Binding-site contacts:
Ligand atom N2 contacts residue ASN600 of chain 1.D at 3.1 Å (h-bond).
Ligand atom C2 contacts residue ASN600 of chain 1.D at 3.6 Å.
Ligand atom O7 contacts residue ASN600 of chain 1.D at 3.5 Å (h-bond).
Ligand atom C7 contacts residue ASN600 of chain 1.D at 3.1 Å.
Ligand atom C8 contacts residue ASN600 of chain 1.D at 3.6 Å.
Ligand atom C1 contacts residue ASN600 of chain 1.D at 3.3 Å.
Ligand atom O5 contacts residue ASN600 of chain 1.D at 4.2 Å.

Sequence of chain 1.D:
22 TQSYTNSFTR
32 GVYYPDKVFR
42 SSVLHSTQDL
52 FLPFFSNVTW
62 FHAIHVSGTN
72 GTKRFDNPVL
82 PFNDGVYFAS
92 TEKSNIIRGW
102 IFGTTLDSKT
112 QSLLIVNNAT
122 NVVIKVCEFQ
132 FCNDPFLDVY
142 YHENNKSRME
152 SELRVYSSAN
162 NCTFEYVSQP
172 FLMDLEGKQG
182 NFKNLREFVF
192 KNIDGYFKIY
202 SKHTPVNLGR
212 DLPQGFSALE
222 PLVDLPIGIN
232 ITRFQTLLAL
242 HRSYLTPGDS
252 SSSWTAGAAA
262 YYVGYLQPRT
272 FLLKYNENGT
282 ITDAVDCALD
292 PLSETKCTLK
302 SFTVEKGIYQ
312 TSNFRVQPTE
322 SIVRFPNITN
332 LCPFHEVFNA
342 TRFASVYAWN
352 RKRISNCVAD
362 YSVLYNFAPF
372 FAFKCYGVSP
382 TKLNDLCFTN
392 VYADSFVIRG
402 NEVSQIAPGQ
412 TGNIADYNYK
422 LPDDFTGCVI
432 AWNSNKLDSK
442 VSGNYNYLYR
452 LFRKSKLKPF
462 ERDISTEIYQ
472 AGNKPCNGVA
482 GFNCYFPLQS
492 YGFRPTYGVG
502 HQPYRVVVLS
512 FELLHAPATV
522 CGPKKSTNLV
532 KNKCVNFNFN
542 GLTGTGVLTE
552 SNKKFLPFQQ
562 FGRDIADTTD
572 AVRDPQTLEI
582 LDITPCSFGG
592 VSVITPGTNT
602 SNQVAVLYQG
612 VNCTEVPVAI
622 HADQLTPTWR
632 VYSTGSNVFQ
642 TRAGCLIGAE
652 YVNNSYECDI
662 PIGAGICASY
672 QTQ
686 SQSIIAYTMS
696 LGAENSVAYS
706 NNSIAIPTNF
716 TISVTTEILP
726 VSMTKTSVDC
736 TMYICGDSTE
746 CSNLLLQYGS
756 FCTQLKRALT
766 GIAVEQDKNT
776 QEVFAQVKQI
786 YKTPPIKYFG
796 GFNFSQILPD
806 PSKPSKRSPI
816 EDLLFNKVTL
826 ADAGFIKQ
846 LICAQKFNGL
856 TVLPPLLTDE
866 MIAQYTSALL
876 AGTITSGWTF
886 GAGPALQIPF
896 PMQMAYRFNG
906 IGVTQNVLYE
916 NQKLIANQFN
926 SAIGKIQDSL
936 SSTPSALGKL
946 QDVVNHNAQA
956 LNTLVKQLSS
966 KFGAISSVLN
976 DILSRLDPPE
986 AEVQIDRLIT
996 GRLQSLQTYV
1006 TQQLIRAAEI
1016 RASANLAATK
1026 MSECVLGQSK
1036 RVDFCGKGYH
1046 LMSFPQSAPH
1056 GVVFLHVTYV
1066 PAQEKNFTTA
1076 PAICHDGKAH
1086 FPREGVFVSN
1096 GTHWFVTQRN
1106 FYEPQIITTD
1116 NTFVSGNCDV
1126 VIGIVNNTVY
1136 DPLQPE

A small-molecule ligand and the protein it binds are described below.
Small molecule (SMILES): CC(=O)N[C@@H]1[C@@H](O)[C@H](O)[C@@H](CO)O[C@H]1O